This small molecule binds to this protein.
Small molecule (SMILES): CC(=O)N[C@@H]1[C@@H](O)[C@H](O)[C@@H](CO)O[C@H]1O

Binding-site contacts:
Ligand atom C6 contacts residue THR48 of chain 16.D at 4.4 Å.
Ligand atom C7 contacts residue MET126 of chain 16.C at 3.8 Å (hydrophobic).
Ligand atom O6 contacts residue THR48 of chain 16.D at 4.0 Å.
Ligand atom C5 contacts residue NAG1 of chain 16.T at 3.7 Å.
Ligand atom O4 contacts residue NAG1 of chain 16.T at 1.6 Å.
Ligand atom C8 contacts residue ASN75 of chain 16.C at 3.0 Å.
Ligand atom O6 contacts residue ASN75 of chain 16.C at 3.8 Å.
Ligand atom C1 contacts residue ASN75 of chain 16.C at 1.3 Å.
Ligand atom C6 contacts residue NAG1 of chain 16.T at 3.4 Å.
Ligand atom O6 contacts residue NAG1 of chain 16.T at 4.1 Å.
Ligand atom C6 contacts residue CYS45 of chain 16.D at 4.4 Å (hydrophobic).
Ligand atom C2 contacts residue NAG1 of chain 16.T at 4.1 Å.
Ligand atom C4 contacts residue NAG1 of chain 16.T at 2.9 Å.
Ligand atom O5 contacts residue THR48 of chain 16.D at 4.0 Å.
Ligand atom C3 contacts residue ASN75 of chain 16.C at 3.5 Å.
Ligand atom O6 contacts residue GLU46 of chain 16.D at 3.8 Å.
Ligand atom O7 contacts residue MET126 of chain 16.C at 3.1 Å.
Ligand atom C7 contacts residue ASN75 of chain 16.C at 2.8 Å.
Ligand atom C8 contacts residue PHE98 of chain 16.C at 3.6 Å (hydrophobic).
Ligand atom O6 contacts residue CYS45 of chain 16.D at 3.4 Å (h-bond).
Ligand atom C5 contacts residue ASN75 of chain 16.C at 3.2 Å.
Ligand atom N2 contacts residue ASN75 of chain 16.C at 3.0 Å (h-bond).
Ligand atom O5 contacts residue ASN75 of chain 16.C at 2.1 Å (h-bond).
Ligand atom C3 contacts residue NAG1 of chain 16.T at 3.3 Å.
Ligand atom C2 contacts residue ASN75 of chain 16.C at 2.6 Å.
Ligand atom O7 contacts residue ASN75 of chain 16.C at 3.2 Å (h-bond).
Ligand atom C6 contacts residue ASN75 of chain 16.C at 3.8 Å.
Ligand atom C4 contacts residue ASN75 of chain 16.C at 4.0 Å.
Ligand atom C8 contacts residue MET126 of chain 16.C at 3.7 Å (hydrophobic).
Ligand atom O3 contacts residue NAG1 of chain 16.T at 2.4 Å (h-bond).

Sequence of chain 16.C:
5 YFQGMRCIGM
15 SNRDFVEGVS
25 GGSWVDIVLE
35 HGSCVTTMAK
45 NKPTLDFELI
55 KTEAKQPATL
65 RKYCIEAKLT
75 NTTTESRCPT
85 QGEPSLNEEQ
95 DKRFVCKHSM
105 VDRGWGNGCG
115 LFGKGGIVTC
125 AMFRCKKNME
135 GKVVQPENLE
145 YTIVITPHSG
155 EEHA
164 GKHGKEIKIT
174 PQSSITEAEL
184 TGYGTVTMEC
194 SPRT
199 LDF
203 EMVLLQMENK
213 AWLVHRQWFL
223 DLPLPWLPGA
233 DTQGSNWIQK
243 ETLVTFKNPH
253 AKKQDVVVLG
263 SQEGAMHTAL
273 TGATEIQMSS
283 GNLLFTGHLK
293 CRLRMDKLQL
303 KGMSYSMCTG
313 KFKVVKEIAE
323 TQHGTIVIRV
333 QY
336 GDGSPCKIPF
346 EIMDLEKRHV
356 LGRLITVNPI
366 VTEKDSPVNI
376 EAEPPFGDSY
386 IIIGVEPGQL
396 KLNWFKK

Sequence of chain 16.D:
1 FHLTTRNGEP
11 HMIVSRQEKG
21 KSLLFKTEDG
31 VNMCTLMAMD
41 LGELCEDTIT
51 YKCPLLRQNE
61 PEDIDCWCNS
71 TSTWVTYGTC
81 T